Sequence of chain 1.K:
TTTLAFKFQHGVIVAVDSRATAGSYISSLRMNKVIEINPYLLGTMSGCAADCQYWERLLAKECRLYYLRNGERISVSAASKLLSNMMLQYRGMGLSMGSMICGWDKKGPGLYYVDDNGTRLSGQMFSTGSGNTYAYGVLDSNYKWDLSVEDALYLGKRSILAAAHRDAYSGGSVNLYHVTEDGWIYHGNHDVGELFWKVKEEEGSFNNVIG

Binding-site contacts:
Ligand atom C42 contacts residue GLY47 of chain 1.K at 3.5 Å.
Ligand atom O49 contacts residue THR21 of chain 1.K at 3.3 Å (h-bond).
Ligand atom C12 contacts residue THR1 of chain 1.K at 2.5 Å.
Ligand atom C5 contacts residue LYS33 of chain 1.K at 3.5 Å.
Ligand atom C23 contacts residue GLY47 of chain 1.K at 3.7 Å.
Ligand atom C11 contacts residue ARG19 of chain 1.K at 3.1 Å.
Ligand atom C7 contacts residue THR1 of chain 1.K at 2.6 Å.
Ligand atom O13 contacts residue THR1 of chain 1.K at 3.7 Å.
Ligand atom O21 contacts residue GLY47 of chain 1.K at 3.3 Å (h-bond).
Ligand atom C2 contacts residue MET45 of chain 1.K at 3.7 Å (hydrophobic).
Ligand atom O13 contacts residue MES1 of chain 1.KA at 3.5 Å.
Ligand atom C12 contacts residue MES1 of chain 1.KA at 3.0 Å.
Ligand atom C32 contacts residue SER130 of chain 1.L at 3.5 Å.
Ligand atom O21 contacts residue THR1 of chain 1.K at 2.3 Å (h-bond).
Ligand atom C4 contacts residue ALA49 of chain 1.K at 3.6 Å (hydrophobic).
Ligand atom O13 contacts residue THR21 of chain 1.K at 3.2 Å (h-bond).
Ligand atom C10 contacts residue THR1 of chain 1.K at 1.5 Å.
Ligand atom C24 contacts residue GLY47 of chain 1.K at 3.5 Å.
Ligand atom C6 contacts residue LYS33 of chain 1.K at 3.6 Å.
Ligand atom C3 contacts residue ALA49 of chain 1.K at 3.4 Å (hydrophobic).
Ligand atom N25 contacts residue THR21 of chain 1.K at 3.1 Å (h-bond).
Ligand atom C1 contacts residue MET45 of chain 1.K at 3.6 Å (hydrophobic).
Ligand atom O21 contacts residue MES1 of chain 1.KA at 2.2 Å (h-bond).
Ligand atom C9 contacts residue MES1 of chain 1.KA at 3.6 Å.
Ligand atom C11 contacts residue LYS33 of chain 1.K at 3.6 Å.
Ligand atom N22 contacts residue THR1 of chain 1.K at 3.6 Å (h-bond).
Ligand atom N22 contacts residue GLY47 of chain 1.K at 3.0 Å (h-bond).
Ligand atom O39 contacts residue ALA49 of chain 1.K at 3.1 Å (h-bond).
Ligand atom C9 contacts residue THR1 of chain 1.K at 1.4 Å.
Ligand atom C32 contacts residue MET31 of chain 1.K at 3.7 Å (hydrophobic).
Ligand atom C8 contacts residue THR1 of chain 1.K at 2.3 Å.
Ligand atom C10 contacts residue TYR169 of chain 1.K at 3.7 Å (hydrophobic).
Ligand atom C7 contacts residue GLY47 of chain 1.K at 3.6 Å.
Ligand atom C33 contacts residue MET31 of chain 1.K at 3.5 Å (hydrophobic).
Ligand atom C30 contacts residue SER130 of chain 1.L at 3.1 Å.
Ligand atom C27 contacts residue THR21 of chain 1.K at 3.6 Å.
Ligand atom O37 contacts residue SER27 of chain 1.K at 2.9 Å (h-bond).
Ligand atom C11 contacts residue TYR169 of chain 1.K at 3.3 Å (hydrophobic).
Ligand atom O49 contacts residue ALA20 of chain 1.K at 3.3 Å.
Ligand atom C11 contacts residue THR1 of chain 1.K at 2.5 Å.

Sequence of chain 1.L:
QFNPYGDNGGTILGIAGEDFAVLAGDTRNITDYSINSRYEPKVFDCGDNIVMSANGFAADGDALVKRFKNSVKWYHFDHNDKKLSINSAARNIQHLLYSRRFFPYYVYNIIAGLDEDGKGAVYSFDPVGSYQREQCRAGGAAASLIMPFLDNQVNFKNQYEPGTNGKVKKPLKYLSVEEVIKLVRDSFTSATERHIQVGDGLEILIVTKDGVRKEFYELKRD

The small molecule below binds the protein below.
Small molecule (SMILES): COc1ccc(C[C@H](NC(=O)[C@@H](C)NC(=O)CN2CCOCC2)C(=O)N[C@@H](Cc2ccccc2)[C@@H](O)[C@H](C)CO)cc1